Sequence of chain 1.J:
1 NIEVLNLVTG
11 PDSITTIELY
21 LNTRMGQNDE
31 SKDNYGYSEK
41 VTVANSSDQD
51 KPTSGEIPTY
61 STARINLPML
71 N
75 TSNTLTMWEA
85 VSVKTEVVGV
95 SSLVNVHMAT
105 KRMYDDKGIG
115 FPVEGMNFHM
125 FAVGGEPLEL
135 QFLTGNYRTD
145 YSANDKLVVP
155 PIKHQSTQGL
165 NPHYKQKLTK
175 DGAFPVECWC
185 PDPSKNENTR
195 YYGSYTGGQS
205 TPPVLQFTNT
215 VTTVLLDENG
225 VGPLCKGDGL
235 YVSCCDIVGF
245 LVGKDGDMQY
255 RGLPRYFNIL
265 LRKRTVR

Binding-site contacts:
Ligand atom C9 contacts residue VAL43 of chain 1.J at 3.4 Å (hydrophobic).
Ligand atom C10 contacts residue VAL43 of chain 1.J at 4.1 Å (hydrophobic).
Ligand atom C11 contacts residue ASP50 of chain 1.J at 3.8 Å.
Ligand atom O10 contacts residue ASP50 of chain 1.J at 3.9 Å.
Ligand atom O9 contacts residue VAL43 of chain 1.J at 3.1 Å (h-bond).
Ligand atom C10 contacts residue PRO52 of chain 1.J at 4.3 Å (hydrophobic).
Ligand atom C10 contacts residue LYS51 of chain 1.J at 3.2 Å.
Ligand atom C8 contacts residue VAL43 of chain 1.J at 3.9 Å (hydrophobic).
Ligand atom N5 contacts residue THR42 of chain 1.J at 2.9 Å (h-bond).
Ligand atom C11 contacts residue PRO52 of chain 1.J at 3.8 Å (hydrophobic).
Ligand atom C11 contacts residue THR42 of chain 1.J at 3.5 Å.
Ligand atom O8 contacts residue THR42 of chain 1.J at 3.8 Å.
Ligand atom C9 contacts residue ARG106 of chain 1.I at 3.6 Å.
Ligand atom C6 contacts residue THR42 of chain 1.J at 3.9 Å.
Ligand atom O7 contacts residue VAL43 of chain 1.J at 3.3 Å (h-bond).
Ligand atom C10 contacts residue THR42 of chain 1.J at 3.6 Å.
Ligand atom O10 contacts residue LYS51 of chain 1.J at 3.0 Å (salt-bridge).
Ligand atom N5 contacts residue LYS51 of chain 1.J at 3.5 Å (salt-bridge).
Ligand atom O4 contacts residue LYS51 of chain 1.J at 2.5 Å (salt-bridge).
Ligand atom C10 contacts residue ALA44 of chain 1.J at 3.9 Å (hydrophobic).
Ligand atom C1 contacts residue THR53 of chain 1.J at 4.1 Å.
Ligand atom C4 contacts residue THR42 of chain 1.J at 4.2 Å.
Ligand atom C4 contacts residue LYS51 of chain 1.J at 3.5 Å.
Ligand atom O1B contacts residue THR42 of chain 1.J at 3.8 Å.
Ligand atom C7 contacts residue THR42 of chain 1.J at 4.2 Å.
Ligand atom C11 contacts residue HIS101 of chain 1.I at 3.8 Å.
Ligand atom O7 contacts residue ASN45 of chain 1.J at 3.6 Å.
Ligand atom C4 contacts residue THR53 of chain 1.J at 3.9 Å.
Ligand atom O10 contacts residue GLN49 of chain 1.J at 3.2 Å (h-bond).
Ligand atom O10 contacts residue ALA44 of chain 1.J at 3.7 Å.
Ligand atom C11 contacts residue LYS51 of chain 1.J at 3.5 Å.
Ligand atom C11 contacts residue ALA44 of chain 1.J at 3.6 Å (hydrophobic).
Ligand atom C5 contacts residue LYS51 of chain 1.J at 3.9 Å.
Ligand atom O9 contacts residue ARG106 of chain 1.I at 2.8 Å (salt-bridge).
Ligand atom O9 contacts residue THR42 of chain 1.J at 3.8 Å.
Ligand atom C5 contacts residue THR42 of chain 1.J at 3.8 Å.
Ligand atom C7 contacts residue VAL43 of chain 1.J at 3.2 Å (hydrophobic).
Ligand atom O1A contacts residue THR53 of chain 1.J at 3.2 Å.
Ligand atom C1 contacts residue THR42 of chain 1.J at 4.3 Å.
Ligand atom C11 contacts residue VAL43 of chain 1.J at 4.0 Å (hydrophobic).

This small molecule binds to this protein.
Small molecule (SMILES): CC(=O)N[C@H]1[C@H]([C@H](O)[C@H](O)CO)O[C@@](O[C@H]2[C@@H](O)[C@@H](CO)O[C@@H](O[C@H]3[C@H](O)[C@@H](O)[C@@H](O)O[C@@H]3CO)[C@@H]2O)(C(=O)O)C[C@@H]1O

Sequence of chain 1.I:
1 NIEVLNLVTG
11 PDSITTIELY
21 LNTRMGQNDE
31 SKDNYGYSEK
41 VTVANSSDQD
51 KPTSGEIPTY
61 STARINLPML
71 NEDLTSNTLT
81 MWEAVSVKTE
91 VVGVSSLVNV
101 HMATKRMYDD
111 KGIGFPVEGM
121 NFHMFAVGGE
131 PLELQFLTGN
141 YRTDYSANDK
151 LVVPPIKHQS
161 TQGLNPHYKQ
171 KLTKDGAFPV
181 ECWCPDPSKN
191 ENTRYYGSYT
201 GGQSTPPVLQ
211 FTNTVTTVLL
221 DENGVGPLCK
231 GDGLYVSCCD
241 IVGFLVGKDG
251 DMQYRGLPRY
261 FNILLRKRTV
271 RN